This protein binds this small molecule.
Small molecule (SMILES): C[C@@H]1CC[C@@]2(OC1)O[C@H]1C[C@H]3[C@@H]4CC=C5C[C@@H](OCCC(CO)CO)CC[C@]5(C)[C@H]4CC[C@]3(C)[C@H]1[C@@H]2C

Binding-site contacts:
Ligand atom C78 contacts residue LEU54 of chain 1.B at 3.9 Å (hydrophobic).
Ligand atom C78 contacts residue MC31 of chain 1.W at 4.4 Å.
Ligand atom C04 contacts residue LEU46 of chain 1.B at 4.4 Å (hydrophobic).
Ligand atom C24 contacts residue TYR61 of chain 1.B at 3.6 Å (hydrophobic).
Ligand atom C01 contacts residue MC31 of chain 1.W at 4.0 Å.
Ligand atom O23 contacts residue GLN58 of chain 1.B at 4.0 Å.
Ligand atom C20 contacts residue TYR61 of chain 1.B at 4.2 Å (hydrophobic).
Ligand atom C11 contacts residue LEU249 of chain 1.B at 3.8 Å (hydrophobic).
Ligand atom C51 contacts residue TYR61 of chain 1.B at 4.1 Å (hydrophobic).
Ligand atom C12 contacts residue LEU249 of chain 1.B at 4.4 Å (hydrophobic).
Ligand atom C14 contacts residue PHE42 of chain 1.B at 4.3 Å (hydrophobic).
Ligand atom C03 contacts residue LEU65 of chain 1.B at 4.4 Å (hydrophobic).
Ligand atom O16 contacts residue ILE253 of chain 1.B at 3.8 Å.
Ligand atom C25 contacts residue MC31 of chain 1.V at 4.1 Å.
Ligand atom O28 contacts residue GLY57 of chain 1.B at 4.3 Å.
Ligand atom C18 contacts residue LEU65 of chain 1.B at 3.4 Å (hydrophobic).
Ligand atom C22 contacts residue MC31 of chain 1.V at 4.2 Å.
Ligand atom C04 contacts residue LEU65 of chain 1.B at 3.9 Å (hydrophobic).
Ligand atom C15 contacts residue LEU46 of chain 1.B at 4.2 Å (hydrophobic).
Ligand atom C24 contacts residue MC31 of chain 1.V at 3.5 Å.
Ligand atom C21 contacts residue TYR61 of chain 1.B at 3.7 Å (hydrophobic).
Ligand atom C13 contacts residue LEU46 of chain 1.B at 4.0 Å (hydrophobic).
Ligand atom C04 contacts residue ILE253 of chain 1.B at 4.3 Å (hydrophobic).
Ligand atom C19 contacts residue LEU65 of chain 1.B at 4.3 Å (hydrophobic).
Ligand atom C19 contacts residue PHE62 of chain 1.B at 4.2 Å (hydrophobic).
Ligand atom C11 contacts residue ILE253 of chain 1.B at 4.2 Å (hydrophobic).
Ligand atom O23 contacts residue TYR61 of chain 1.B at 4.0 Å.
Ligand atom C05 contacts residue ILE253 of chain 1.B at 4.2 Å (hydrophobic).
Ligand atom O52 contacts residue TYR61 of chain 1.B at 4.1 Å.
Ligand atom C12 contacts residue LEU252 of chain 1.B at 4.0 Å (hydrophobic).
Ligand atom C13 contacts residue LEU252 of chain 1.B at 2.6 Å (hydrophobic).
Ligand atom C21 contacts residue GLN58 of chain 1.B at 3.8 Å.
Ligand atom C22 contacts residue TYR61 of chain 1.B at 3.9 Å (hydrophobic).
Ligand atom C19 contacts residue TYR61 of chain 1.B at 4.0 Å (hydrophobic).
Ligand atom C18 contacts residue PHE62 of chain 1.B at 4.3 Å (hydrophobic).
Ligand atom C15 contacts residue MC31 of chain 1.W at 4.2 Å.
Ligand atom C13 contacts residue PHE42 of chain 1.B at 4.3 Å (hydrophobic).
Ligand atom O16 contacts residue LEU46 of chain 1.B at 3.8 Å.
Ligand atom C51 contacts residue MC31 of chain 1.V at 3.9 Å.
Ligand atom C01 contacts residue LEU46 of chain 1.B at 4.2 Å (hydrophobic).

Sequence of chain 1.B:
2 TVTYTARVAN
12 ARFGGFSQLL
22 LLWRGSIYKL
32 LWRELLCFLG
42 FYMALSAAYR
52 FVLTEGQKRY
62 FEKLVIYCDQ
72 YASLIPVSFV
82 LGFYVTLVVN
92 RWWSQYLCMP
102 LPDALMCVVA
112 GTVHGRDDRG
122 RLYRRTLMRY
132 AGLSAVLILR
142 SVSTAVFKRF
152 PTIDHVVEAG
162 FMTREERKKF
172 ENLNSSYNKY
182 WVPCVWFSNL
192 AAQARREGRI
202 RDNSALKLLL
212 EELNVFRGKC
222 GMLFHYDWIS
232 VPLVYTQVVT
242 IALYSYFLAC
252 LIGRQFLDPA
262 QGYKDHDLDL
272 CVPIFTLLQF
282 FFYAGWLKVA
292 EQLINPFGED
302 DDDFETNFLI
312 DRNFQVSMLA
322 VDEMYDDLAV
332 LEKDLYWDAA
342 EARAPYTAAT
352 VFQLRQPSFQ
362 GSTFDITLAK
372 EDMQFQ